Sequence of chain 1.G:
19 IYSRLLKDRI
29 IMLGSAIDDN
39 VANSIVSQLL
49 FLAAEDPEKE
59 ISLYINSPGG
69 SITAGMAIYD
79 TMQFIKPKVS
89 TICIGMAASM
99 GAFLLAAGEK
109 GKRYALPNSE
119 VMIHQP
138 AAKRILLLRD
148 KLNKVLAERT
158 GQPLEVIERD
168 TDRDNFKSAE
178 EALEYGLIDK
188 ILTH

The small molecule below binds the protein below.
Small molecule (SMILES): C[C@@H]1C[C@H]2C(=O)OC[C@H](NC(=O)[C@H](Cc3cc(F)cc(F)c3)NC(=O)CCC3CCCCC3)C(=O)N3CCC[C@H]3C(=O)N3CCCC[C@H]3C(=O)N[C@@H](C)C(=O)N2C1

Binding-site contacts:
Ligand atom C5 contacts residue LEU23 of chain 1.F at 3.6 Å (hydrophobic).
Ligand atom CE2 contacts residue PHE82 of chain 1.G at 3.5 Å (hydrophobic).
Ligand atom O contacts residue TYR62 of chain 1.F at 2.7 Å (h-bond).
Ligand atom CB contacts residue ILE90 of chain 1.F at 3.7 Å (hydrophobic).
Ligand atom CD2 contacts residue PHE82 of chain 1.G at 3.4 Å (hydrophobic).
Ligand atom CE contacts residue LEU189 of chain 1.F at 3.7 Å (hydrophobic).
Ligand atom CA contacts residue TYR62 of chain 1.F at 3.5 Å (hydrophobic).
Ligand atom C9 contacts residue TYR62 of chain 1.F at 3.7 Å (hydrophobic).
Ligand atom CD1 contacts residue TYR62 of chain 1.F at 3.2 Å (hydrophobic).
Ligand atom O contacts residue TYR112 of chain 1.F at 3.5 Å (h-bond).
Ligand atom F2 contacts residue PHE82 of chain 1.G at 3.3 Å.
Ligand atom CA contacts residue PHE82 of chain 1.G at 3.6 Å (hydrophobic).
Ligand atom CE2 contacts residue LEU114 of chain 1.F at 3.4 Å (hydrophobic).
Ligand atom F2 contacts residue LEU114 of chain 1.F at 2.7 Å.
Ligand atom C2 contacts residue ASP26 of chain 1.F at 3.4 Å.
Ligand atom CE contacts residue SER60 of chain 1.F at 3.4 Å.
Ligand atom O contacts residue LYS110 of chain 1.F at 2.9 Å (salt-bridge).
Ligand atom CE contacts residue ASP26 of chain 1.F at 3.4 Å.
Ligand atom CE1 contacts residue ILE92 of chain 1.F at 3.7 Å (hydrophobic).
Ligand atom CB contacts residue ILE90 of chain 1.F at 3.6 Å (hydrophobic).
Ligand atom C5 contacts residue PHE49 of chain 1.G at 3.6 Å (hydrophobic).
Ligand atom F1 contacts residue ILE92 of chain 1.F at 3.6 Å.
Ligand atom O contacts residue SER60 of chain 1.F at 3.5 Å (h-bond).
Ligand atom C contacts residue PHE82 of chain 1.G at 3.8 Å (hydrophobic).
Ligand atom N contacts residue TYR62 of chain 1.F at 2.6 Å (h-bond).
Ligand atom CB contacts residue TYR62 of chain 1.F at 3.5 Å (hydrophobic).
Ligand atom CE1 contacts residue LEU48 of chain 1.G at 3.4 Å (hydrophobic).
Ligand atom CZ contacts residue LEU114 of chain 1.F at 3.5 Å (hydrophobic).
Ligand atom F1 contacts residue VAL44 of chain 1.G at 3.6 Å.
Ligand atom F1 contacts residue LEU48 of chain 1.G at 2.6 Å.
Ligand atom C contacts residue SER60 of chain 1.F at 3.5 Å.
Ligand atom C1 contacts residue ALA52 of chain 1.G at 3.6 Å (hydrophobic).
Ligand atom N contacts residue SER60 of chain 1.F at 3.5 Å (h-bond).
Ligand atom C3 contacts residue ASP26 of chain 1.F at 3.7 Å.
Ligand atom C3 contacts residue ALA52 of chain 1.G at 3.6 Å (hydrophobic).
Ligand atom CD contacts residue SER60 of chain 1.F at 3.6 Å.
Ligand atom CG contacts residue ASP26 of chain 1.F at 3.4 Å.
Ligand atom C2 contacts residue ALA52 of chain 1.G at 3.7 Å (hydrophobic).
Ligand atom CB contacts residue TYR112 of chain 1.F at 3.4 Å (hydrophobic).
Ligand atom CG contacts residue PHE82 of chain 1.G at 3.7 Å (hydrophobic).

Sequence of chain 1.F:
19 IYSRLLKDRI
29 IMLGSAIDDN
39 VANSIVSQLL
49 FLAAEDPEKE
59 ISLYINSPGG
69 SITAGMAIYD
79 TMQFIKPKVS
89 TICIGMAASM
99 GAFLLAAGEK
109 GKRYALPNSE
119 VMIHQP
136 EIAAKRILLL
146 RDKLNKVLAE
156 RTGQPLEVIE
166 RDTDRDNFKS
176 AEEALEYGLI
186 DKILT